The protein below binds the small molecule below.
Small molecule (SMILES): O=C1C[C@@H]2OCC=C3CN4CC[C@]56c7ccccc7N1[C@H]5[C@H]2[C@H]3C[C@H]46

Sequence of chain 1.B:
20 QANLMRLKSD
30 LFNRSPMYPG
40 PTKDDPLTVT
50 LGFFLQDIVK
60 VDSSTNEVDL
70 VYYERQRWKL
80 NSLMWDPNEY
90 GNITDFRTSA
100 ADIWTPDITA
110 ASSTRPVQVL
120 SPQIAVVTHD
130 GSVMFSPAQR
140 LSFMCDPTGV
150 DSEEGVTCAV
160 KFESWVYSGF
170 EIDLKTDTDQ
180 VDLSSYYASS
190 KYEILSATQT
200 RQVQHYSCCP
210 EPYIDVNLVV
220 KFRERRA

Sequence of chain 1.A:
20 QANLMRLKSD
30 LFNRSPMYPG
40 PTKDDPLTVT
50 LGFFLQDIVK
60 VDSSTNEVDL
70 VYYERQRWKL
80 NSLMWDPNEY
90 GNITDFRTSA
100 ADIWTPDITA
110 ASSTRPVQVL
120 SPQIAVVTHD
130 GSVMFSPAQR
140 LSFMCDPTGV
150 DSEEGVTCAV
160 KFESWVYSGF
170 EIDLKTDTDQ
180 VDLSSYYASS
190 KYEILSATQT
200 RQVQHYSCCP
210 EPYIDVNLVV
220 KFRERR

Binding-site contacts:
Ligand atom CAT contacts residue TYR205 of chain 1.A at 3.7 Å (hydrophobic).
Ligand atom CAQ contacts residue GLU162 of chain 1.A at 2.6 Å.
Ligand atom CAW contacts residue TRP164 of chain 1.A at 3.8 Å (hydrophobic).
Ligand atom CAX contacts residue GLU162 of chain 1.A at 4.3 Å.
Ligand atom CAS contacts residue SER163 of chain 1.A at 3.8 Å.
Ligand atom CAE contacts residue CYS207 of chain 1.A at 4.3 Å (hydrophobic).
Ligand atom CAP contacts residue GLU162 of chain 1.A at 3.1 Å.
Ligand atom CAP contacts residue TYR205 of chain 1.A at 3.5 Å (hydrophobic).
Ligand atom CAC contacts residue SER135 of chain 1.B at 3.6 Å.
Ligand atom CAF contacts residue CYS207 of chain 1.A at 4.0 Å (hydrophobic).
Ligand atom CAE contacts residue ARG74 of chain 1.B at 3.2 Å.
Ligand atom CAD contacts residue SER135 of chain 1.B at 3.3 Å.
Ligand atom CAQ contacts residue TYR205 of chain 1.A at 3.9 Å (hydrophobic).
Ligand atom CAX contacts residue TRP164 of chain 1.A at 3.3 Å (hydrophobic).
Ligand atom CAF contacts residue PHE53 of chain 1.B at 4.1 Å (hydrophobic).
Ligand atom CAR contacts residue TYR205 of chain 1.A at 4.2 Å (hydrophobic).
Ligand atom CAD contacts residue MET133 of chain 1.B at 4.2 Å (hydrophobic).
Ligand atom CAS contacts residue TRP164 of chain 1.A at 3.9 Å (hydrophobic).
Ligand atom CAV contacts residue TRP164 of chain 1.A at 4.0 Å (hydrophobic).
Ligand atom CAR contacts residue GLU162 of chain 1.A at 3.5 Å.
Ligand atom OAJ contacts residue CYS207 of chain 1.A at 4.0 Å.
Ligand atom CAD contacts residue ARG74 of chain 1.B at 3.9 Å.
Ligand atom OAO contacts residue GLU162 of chain 1.A at 3.8 Å.
Ligand atom NAY contacts residue TRP164 of chain 1.A at 3.0 Å (h-bond).
Ligand atom CAS contacts residue GLU162 of chain 1.A at 3.8 Å.
Ligand atom CAL contacts residue TYR72 of chain 1.B at 3.5 Å (hydrophobic).
Ligand atom CAE contacts residue SER135 of chain 1.B at 3.9 Å.
Ligand atom CAN contacts residue TYR205 of chain 1.A at 4.1 Å (hydrophobic).
Ligand atom CAM contacts residue TYR205 of chain 1.A at 4.0 Å (hydrophobic).
Ligand atom CAU contacts residue TYR212 of chain 1.A at 3.7 Å (hydrophobic).
Ligand atom CAL contacts residue SER184 of chain 1.B at 3.7 Å.
Ligand atom NAH contacts residue TYR72 of chain 1.B at 4.0 Å.
Ligand atom OAO contacts residue TYR72 of chain 1.B at 3.9 Å.
Ligand atom CAI contacts residue PHE53 of chain 1.B at 4.3 Å (hydrophobic).
Ligand atom CAI contacts residue TYR72 of chain 1.B at 3.8 Å (hydrophobic).
Ligand atom CAM contacts residue TYR72 of chain 1.B at 4.3 Å (hydrophobic).
Ligand atom CAS contacts residue TYR212 of chain 1.A at 4.2 Å (hydrophobic).
Ligand atom OAJ contacts residue PHE53 of chain 1.B at 3.4 Å.
Ligand atom CAF contacts residue ARG74 of chain 1.B at 4.2 Å.
Ligand atom CAA contacts residue CYS207 of chain 1.A at 4.1 Å (hydrophobic).